A small-molecule ligand and the protein it binds are described below.
Small molecule (SMILES): O=C(NCCCO)c1cc(Br)c(Br)[nH]1

Sequence of chain 1.E:
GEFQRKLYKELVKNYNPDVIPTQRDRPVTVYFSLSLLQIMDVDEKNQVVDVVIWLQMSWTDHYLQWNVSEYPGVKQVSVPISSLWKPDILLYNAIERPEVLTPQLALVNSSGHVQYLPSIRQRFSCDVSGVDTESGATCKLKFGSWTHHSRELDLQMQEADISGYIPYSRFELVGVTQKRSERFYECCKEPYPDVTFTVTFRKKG

Binding-site contacts:
Ligand atom C12 contacts residue LEU11 of chain 1.E at 3.7 Å (hydrophobic).
Ligand atom C10 contacts residue TRP66 of chain 1.E at 4.3 Å (hydrophobic).
Ligand atom C12 contacts residue LEU7 of chain 1.E at 3.7 Å (hydrophobic).
Ligand atom C02 contacts residue LEU7 of chain 1.E at 4.4 Å (hydrophobic).
Ligand atom C04 contacts residue GLN65 of chain 1.E at 3.5 Å.
Ligand atom C02 contacts residue TYR63 of chain 1.E at 4.2 Å (hydrophobic).
Ligand atom C05 contacts residue GLN65 of chain 1.E at 4.2 Å.
Ligand atom C08 contacts residue LEU64 of chain 1.E at 4.4 Å (hydrophobic).
Ligand atom N14 contacts residue GLU10 of chain 1.E at 4.2 Å.
Ligand atom BR2 contacts residue LEU11 of chain 1.E at 3.7 Å.
Ligand atom N03 contacts residue GLN65 of chain 1.E at 3.5 Å (h-bond).
Ligand atom C08 contacts residue LEU11 of chain 1.E at 4.1 Å (hydrophobic).
Ligand atom O07 contacts residue GLU70 of chain 1.E at 4.3 Å.
Ligand atom C06 contacts residue GLN65 of chain 1.E at 3.7 Å.
Ligand atom BR1 contacts residue VAL108 of chain 1.E at 3.5 Å.
Ligand atom BR1 contacts residue LEU64 of chain 1.E at 3.8 Å.
Ligand atom O07 contacts residue TRP66 of chain 1.E at 4.4 Å.
Ligand atom N14 contacts residue LEU11 of chain 1.E at 3.4 Å (h-bond).
Ligand atom C09 contacts residue TYR63 of chain 1.E at 4.4 Å (hydrophobic).
Ligand atom C09 contacts residue TRP66 of chain 1.E at 4.2 Å (hydrophobic).
Ligand atom C02 contacts residue LEU11 of chain 1.E at 4.0 Å (hydrophobic).
Ligand atom BR1 contacts residue VAL77 of chain 1.E at 3.9 Å.
Ligand atom C10 contacts residue LEU64 of chain 1.E at 3.9 Å (hydrophobic).
Ligand atom O07 contacts residue TYR71 of chain 1.E at 3.2 Å (h-bond).
Ligand atom C09 contacts residue LEU64 of chain 1.E at 3.2 Å (hydrophobic).
Ligand atom C04 contacts residue TYR63 of chain 1.E at 3.9 Å (hydrophobic).
Ligand atom N03 contacts residue TYR63 of chain 1.E at 4.0 Å.
Ligand atom BR1 contacts residue TRP66 of chain 1.E at 3.7 Å.
Ligand atom N14 contacts residue LEU7 of chain 1.E at 3.1 Å (h-bond).
Ligand atom C06 contacts residue TYR71 of chain 1.E at 4.4 Å (hydrophobic).
Ligand atom O01 contacts residue LEU7 of chain 1.E at 4.5 Å.
Ligand atom C08 contacts residue LEU7 of chain 1.E at 4.0 Å (hydrophobic).
Ligand atom O07 contacts residue GLU10 of chain 1.E at 4.4 Å.
Ligand atom C06 contacts residue TRP66 of chain 1.E at 4.1 Å (hydrophobic).
Ligand atom BR2 contacts residue TYR8 of chain 1.E at 3.6 Å.
Ligand atom O01 contacts residue LEU11 of chain 1.E at 3.2 Å (h-bond).
Ligand atom C05 contacts residue GLU10 of chain 1.E at 4.1 Å.
Ligand atom O01 contacts residue GLU10 of chain 1.E at 3.1 Å.
Ligand atom C02 contacts residue GLU10 of chain 1.E at 3.9 Å.
Ligand atom BR2 contacts residue LEU7 of chain 1.E at 3.9 Å.